Sequence of chain 1.A:
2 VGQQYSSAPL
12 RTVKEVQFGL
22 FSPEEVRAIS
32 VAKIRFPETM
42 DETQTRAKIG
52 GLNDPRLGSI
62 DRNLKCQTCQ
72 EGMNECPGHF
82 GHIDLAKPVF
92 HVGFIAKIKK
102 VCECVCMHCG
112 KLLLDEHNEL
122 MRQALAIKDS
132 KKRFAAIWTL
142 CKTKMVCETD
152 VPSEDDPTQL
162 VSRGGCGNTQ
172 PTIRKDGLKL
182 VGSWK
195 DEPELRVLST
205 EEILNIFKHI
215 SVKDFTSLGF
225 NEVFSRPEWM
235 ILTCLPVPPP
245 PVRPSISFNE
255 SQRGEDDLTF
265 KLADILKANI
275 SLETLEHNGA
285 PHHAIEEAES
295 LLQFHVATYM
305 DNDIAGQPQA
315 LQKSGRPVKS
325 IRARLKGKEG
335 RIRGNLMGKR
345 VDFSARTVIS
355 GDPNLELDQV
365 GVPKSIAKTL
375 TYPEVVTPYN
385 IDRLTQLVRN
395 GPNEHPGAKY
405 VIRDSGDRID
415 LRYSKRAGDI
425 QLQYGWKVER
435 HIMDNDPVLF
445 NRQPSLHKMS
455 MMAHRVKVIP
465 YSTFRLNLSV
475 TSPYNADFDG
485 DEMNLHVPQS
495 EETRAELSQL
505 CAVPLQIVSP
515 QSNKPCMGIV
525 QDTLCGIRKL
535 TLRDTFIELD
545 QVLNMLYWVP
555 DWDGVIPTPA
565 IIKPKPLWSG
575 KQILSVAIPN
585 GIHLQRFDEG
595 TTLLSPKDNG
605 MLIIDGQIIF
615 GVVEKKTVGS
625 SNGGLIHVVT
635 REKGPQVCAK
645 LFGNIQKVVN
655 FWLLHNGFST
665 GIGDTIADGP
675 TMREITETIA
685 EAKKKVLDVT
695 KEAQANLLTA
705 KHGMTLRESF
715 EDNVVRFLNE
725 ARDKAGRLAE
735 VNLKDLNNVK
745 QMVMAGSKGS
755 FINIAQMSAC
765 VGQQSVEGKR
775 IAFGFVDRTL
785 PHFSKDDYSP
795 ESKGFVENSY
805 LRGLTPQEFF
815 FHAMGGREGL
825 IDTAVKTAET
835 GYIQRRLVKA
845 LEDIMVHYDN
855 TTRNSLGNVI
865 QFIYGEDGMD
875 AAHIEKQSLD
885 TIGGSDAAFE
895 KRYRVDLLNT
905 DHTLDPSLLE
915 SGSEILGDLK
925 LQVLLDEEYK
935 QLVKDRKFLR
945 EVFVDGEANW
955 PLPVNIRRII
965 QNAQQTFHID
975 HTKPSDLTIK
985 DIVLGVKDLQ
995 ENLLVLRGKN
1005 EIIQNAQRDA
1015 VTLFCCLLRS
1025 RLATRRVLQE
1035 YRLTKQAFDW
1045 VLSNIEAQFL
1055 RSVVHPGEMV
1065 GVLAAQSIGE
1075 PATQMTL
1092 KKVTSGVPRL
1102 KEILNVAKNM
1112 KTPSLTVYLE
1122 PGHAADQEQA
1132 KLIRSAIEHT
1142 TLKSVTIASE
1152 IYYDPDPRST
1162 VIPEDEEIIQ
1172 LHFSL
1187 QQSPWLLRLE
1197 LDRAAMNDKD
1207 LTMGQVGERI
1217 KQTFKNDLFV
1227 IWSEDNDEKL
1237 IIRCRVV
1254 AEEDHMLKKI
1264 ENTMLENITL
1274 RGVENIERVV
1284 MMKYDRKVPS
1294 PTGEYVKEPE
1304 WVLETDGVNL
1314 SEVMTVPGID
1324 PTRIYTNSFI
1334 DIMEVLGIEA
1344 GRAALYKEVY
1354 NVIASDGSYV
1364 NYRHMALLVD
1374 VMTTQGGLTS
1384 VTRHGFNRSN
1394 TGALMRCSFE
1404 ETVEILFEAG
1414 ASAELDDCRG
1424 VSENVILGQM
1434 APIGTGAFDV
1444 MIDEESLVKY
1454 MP

Sequence of chain 1.B:
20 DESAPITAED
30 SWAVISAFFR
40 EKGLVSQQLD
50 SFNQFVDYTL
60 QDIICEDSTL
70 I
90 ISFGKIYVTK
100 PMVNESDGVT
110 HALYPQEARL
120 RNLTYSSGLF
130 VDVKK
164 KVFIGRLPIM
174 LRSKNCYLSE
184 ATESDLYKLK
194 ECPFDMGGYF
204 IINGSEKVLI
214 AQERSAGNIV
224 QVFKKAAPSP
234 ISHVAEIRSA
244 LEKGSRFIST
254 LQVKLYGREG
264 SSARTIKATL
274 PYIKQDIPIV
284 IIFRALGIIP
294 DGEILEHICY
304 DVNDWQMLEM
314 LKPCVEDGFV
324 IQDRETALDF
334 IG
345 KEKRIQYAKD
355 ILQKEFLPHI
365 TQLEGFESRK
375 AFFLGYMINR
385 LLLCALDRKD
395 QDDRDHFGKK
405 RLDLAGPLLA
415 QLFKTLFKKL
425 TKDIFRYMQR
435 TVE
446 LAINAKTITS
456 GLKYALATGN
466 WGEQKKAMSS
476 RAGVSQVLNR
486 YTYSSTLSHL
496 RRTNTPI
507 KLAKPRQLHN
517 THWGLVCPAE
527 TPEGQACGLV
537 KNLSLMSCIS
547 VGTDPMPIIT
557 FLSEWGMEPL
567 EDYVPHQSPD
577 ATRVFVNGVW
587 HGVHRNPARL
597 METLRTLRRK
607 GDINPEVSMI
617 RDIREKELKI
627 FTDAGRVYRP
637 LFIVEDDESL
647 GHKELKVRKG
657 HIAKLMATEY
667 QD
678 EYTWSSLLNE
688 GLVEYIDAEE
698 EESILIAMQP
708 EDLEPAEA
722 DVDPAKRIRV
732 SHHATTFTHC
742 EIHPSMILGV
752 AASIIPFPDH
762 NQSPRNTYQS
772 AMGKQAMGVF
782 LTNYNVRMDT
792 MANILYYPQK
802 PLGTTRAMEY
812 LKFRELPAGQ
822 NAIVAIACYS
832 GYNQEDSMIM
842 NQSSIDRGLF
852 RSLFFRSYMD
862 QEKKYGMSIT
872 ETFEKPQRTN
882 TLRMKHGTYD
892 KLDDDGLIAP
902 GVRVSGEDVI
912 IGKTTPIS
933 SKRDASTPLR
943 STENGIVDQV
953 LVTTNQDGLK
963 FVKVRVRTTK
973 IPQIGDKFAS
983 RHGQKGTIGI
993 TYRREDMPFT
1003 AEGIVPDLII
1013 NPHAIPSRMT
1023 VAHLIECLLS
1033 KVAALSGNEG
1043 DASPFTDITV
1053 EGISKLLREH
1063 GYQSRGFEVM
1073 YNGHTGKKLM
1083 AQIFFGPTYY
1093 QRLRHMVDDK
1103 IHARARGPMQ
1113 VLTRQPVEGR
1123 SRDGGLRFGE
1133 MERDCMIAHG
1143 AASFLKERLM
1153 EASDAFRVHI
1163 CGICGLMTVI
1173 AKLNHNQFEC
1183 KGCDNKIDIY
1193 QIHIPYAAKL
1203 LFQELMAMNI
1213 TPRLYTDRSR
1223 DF

Binding-site contacts:
Ligand atom C4' contacts residue LYS507 of chain 1.B at 3.6 Å.
Ligand atom O3' contacts residue ALA1108 of chain 1.A at 4.4 Å.
Ligand atom O3' contacts residue HIS1387 of chain 1.A at 3.9 Å.
Ligand atom O4' contacts residue HIS1387 of chain 1.A at 4.0 Å.
Ligand atom O5' contacts residue HIS1387 of chain 1.A at 4.3 Å.
Ligand atom C5' contacts residue LYS507 of chain 1.B at 3.2 Å.
Ligand atom O4' contacts residue LYS507 of chain 1.B at 3.6 Å (salt-bridge).
Ligand atom C4' contacts residue HIS1387 of chain 1.A at 3.9 Å.
Ligand atom OP1 contacts residue LYS101 of chain 1.A at 4.0 Å.
Ligand atom OP1 contacts residue VAL1107 of chain 1.A at 4.2 Å.
Ligand atom OP1 contacts residue ALA1108 of chain 1.A at 3.3 Å.
Ligand atom OP2 contacts residue ASN1110 of chain 1.A at 4.2 Å.
Ligand atom O5' contacts residue LYS507 of chain 1.B at 3.2 Å (salt-bridge).
Ligand atom OP1 contacts residue TRP139 of chain 1.A at 3.6 Å.
Ligand atom OP1 contacts residue HIS1387 of chain 1.A at 4.0 Å.
Ligand atom OP2 contacts residue TRP139 of chain 1.A at 3.8 Å.
Ligand atom P contacts residue TRP139 of chain 1.A at 4.2 Å.
Ligand atom OP1 contacts residue LYS1109 of chain 1.A at 3.4 Å (salt-bridge).

The protein below binds the small molecule below.
Small molecule (SMILES): Cc1cn([C@H]2C[C@H](O[P](=O)(O)OC[C@H]3O[C@@H](n4cnc5c(N)ncnc54)C[C@@H]3O[P](=O)(O)OC[C@H]3O[C@@H](n4ccc(N)nc4=O)C[C@@H]3O)[C@@H](CO[P](=O)(O)O[C@H]3C[C@H](n4ccc(N)nc4=O)O[C@@H]3CO[P](=O)(O)O[C@H]3C[C@H](n4cnc5c(=O)nc(N)[nH]c54)O[C@@H]3CO[P](=O)(O)O[C@H]3C[C@H](n4cnc5c(N)ncnc54)O[C@@H]3CO[P](=O)(O)O[C@H]3C[C@H](n4ccc(N)nc4=O)O[C@@H]3CO)O2)c(=O)[nH]c1=O